Binding-site contacts:
Ligand atom C contacts residue ARG131 of chain 1.A at 3.6 Å.
Ligand atom O contacts residue ARG131 of chain 1.A at 2.9 Å (salt-bridge).
Ligand atom N contacts residue THR126 of chain 1.A at 2.8 Å (h-bond).
Ligand atom O contacts residue SER179 of chain 1.A at 3.5 Å.
Ligand atom CA contacts residue PRO124 of chain 1.A at 3.9 Å (hydrophobic).
Ligand atom N contacts residue PHE250 of chain 1.A at 3.7 Å.
Ligand atom CA contacts residue SER180 of chain 1.A at 3.4 Å.
Ligand atom OXT contacts residue THR126 of chain 1.A at 3.0 Å (h-bond).
Ligand atom O contacts residue PHE92 of chain 1.A at 3.2 Å.
Ligand atom OXT contacts residue ARG131 of chain 1.A at 2.8 Å (salt-bridge).
Ligand atom C contacts residue PRO124 of chain 1.A at 4.3 Å (hydrophobic).
Ligand atom OXT contacts residue SER180 of chain 1.A at 3.7 Å.
Ligand atom OXT contacts residue PHE92 of chain 1.A at 3.5 Å.
Ligand atom CA contacts residue TRP223 of chain 1.A at 3.7 Å (hydrophobic).
Ligand atom OXT contacts residue LEU125 of chain 1.A at 3.7 Å.
Ligand atom OXT contacts residue PRO124 of chain 1.A at 3.8 Å.
Ligand atom O contacts residue SER180 of chain 1.A at 2.6 Å (h-bond).
Ligand atom C contacts residue THR126 of chain 1.A at 3.8 Å.
Ligand atom CA contacts residue ASP224 of chain 1.A at 3.4 Å.
Ligand atom N contacts residue SER180 of chain 1.A at 3.7 Å.
Ligand atom C contacts residue SER180 of chain 1.A at 3.2 Å.
Ligand atom N contacts residue ASP224 of chain 1.A at 2.7 Å (salt-bridge).
Ligand atom N contacts residue PRO124 of chain 1.A at 3.1 Å (h-bond).
Ligand atom CA contacts residue PHE92 of chain 1.A at 3.8 Å (hydrophobic).
Ligand atom N contacts residue PHE92 of chain 1.A at 4.2 Å.
Ligand atom CA contacts residue THR126 of chain 1.A at 3.7 Å.
Ligand atom C contacts residue PHE92 of chain 1.A at 3.5 Å (hydrophobic).

Sequence of chain 1.A:
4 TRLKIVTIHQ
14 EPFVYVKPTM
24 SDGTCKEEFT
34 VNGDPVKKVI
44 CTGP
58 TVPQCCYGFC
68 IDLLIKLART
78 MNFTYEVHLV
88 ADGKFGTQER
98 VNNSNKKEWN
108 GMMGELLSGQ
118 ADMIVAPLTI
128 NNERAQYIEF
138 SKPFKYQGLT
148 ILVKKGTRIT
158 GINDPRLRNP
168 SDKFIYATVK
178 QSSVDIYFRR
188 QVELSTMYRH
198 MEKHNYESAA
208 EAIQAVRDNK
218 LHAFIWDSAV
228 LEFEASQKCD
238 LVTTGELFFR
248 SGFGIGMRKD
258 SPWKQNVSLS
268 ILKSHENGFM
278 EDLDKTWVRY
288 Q

The protein below binds the small molecule below.
Small molecule (SMILES): NCC(=O)O